Sequence of chain 1.A:
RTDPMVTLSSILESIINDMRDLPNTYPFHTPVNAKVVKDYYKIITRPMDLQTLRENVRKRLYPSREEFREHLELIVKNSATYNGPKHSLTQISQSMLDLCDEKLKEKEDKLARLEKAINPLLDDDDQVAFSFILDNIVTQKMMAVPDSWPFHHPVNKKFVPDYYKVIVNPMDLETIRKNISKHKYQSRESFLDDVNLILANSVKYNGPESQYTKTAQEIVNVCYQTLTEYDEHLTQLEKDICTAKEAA

Binding-site contacts:
Ligand atom C15 contacts residue PRO161 of chain 1.A at 3.5 Å (hydrophobic).
Ligand atom C15 contacts residue VAL162 of chain 1.A at 4.0 Å (hydrophobic).
Ligand atom C16 contacts residue PRO157 of chain 1.A at 3.8 Å (hydrophobic).
Ligand atom C12 contacts residue TRP156 of chain 1.A at 3.9 Å (hydrophobic).
Ligand atom C13 contacts residue PRO157 of chain 1.A at 3.3 Å (hydrophobic).
Ligand atom C16 contacts residue TRP156 of chain 1.A at 3.6 Å (hydrophobic).
Ligand atom C23 contacts residue TYR219 of chain 1.A at 3.5 Å (hydrophobic).
Ligand atom C06 contacts residue VAL162 of chain 1.A at 3.7 Å (hydrophobic).
Ligand atom C29 contacts residue PHE166 of chain 1.A at 4.0 Å (hydrophobic).
Ligand atom C05 contacts residue PHE158 of chain 1.A at 3.6 Å (hydrophobic).
Ligand atom C13 contacts residue VAL162 of chain 1.A at 3.8 Å (hydrophobic).
Ligand atom N11 contacts residue TRP156 of chain 1.A at 3.6 Å.
Ligand atom C15 contacts residue PRO157 of chain 1.A at 3.5 Å (hydrophobic).
Ligand atom C01 contacts residue TYR212 of chain 1.A at 3.8 Å (hydrophobic).
Ligand atom N18 contacts residue PRO161 of chain 1.A at 3.0 Å (h-bond).
Ligand atom C29 contacts residue VAL167 of chain 1.A at 3.8 Å (hydrophobic).
Ligand atom C08 contacts residue PRO157 of chain 1.A at 3.9 Å (hydrophobic).
Ligand atom C20 contacts residue PHE166 of chain 1.A at 4.0 Å (hydrophobic).
Ligand atom N18 contacts residue ASN163 of chain 1.A at 3.8 Å.
Ligand atom C10 contacts residue TRP156 of chain 1.A at 3.7 Å (hydrophobic).
Ligand atom C23 contacts residue TRP156 of chain 1.A at 4.0 Å (hydrophobic).
Ligand atom C22 contacts residue TRP156 of chain 1.A at 4.1 Å (hydrophobic).
Ligand atom C05 contacts residue PRO157 of chain 1.A at 3.9 Å (hydrophobic).
Ligand atom C15 contacts residue HIS160 of chain 1.A at 3.1 Å.
Ligand atom S17 contacts residue PRO161 of chain 1.A at 4.0 Å.
Ligand atom C10 contacts residue VAL167 of chain 1.A at 3.9 Å (hydrophobic).
Ligand atom N09 contacts residue VAL167 of chain 1.A at 4.0 Å.
Ligand atom C24 contacts residue TYR219 of chain 1.A at 3.3 Å (hydrophobic).
Ligand atom O19 contacts residue VAL162 of chain 1.A at 3.6 Å.
Ligand atom C03 contacts residue ASN213 of chain 1.A at 3.3 Å.
Ligand atom S17 contacts residue ASN163 of chain 1.A at 3.8 Å.
Ligand atom C03 contacts residue TYR219 of chain 1.A at 3.6 Å (hydrophobic).
Ligand atom C21 contacts residue VAL167 of chain 1.A at 3.9 Å (hydrophobic).
Ligand atom C05 contacts residue ASN213 of chain 1.A at 4.0 Å.
Ligand atom O19 contacts residue ASN163 of chain 1.A at 2.8 Å (h-bond).
Ligand atom C21 contacts residue TRP156 of chain 1.A at 4.1 Å (hydrophobic).
Ligand atom C28 contacts residue PHE166 of chain 1.A at 4.0 Å (hydrophobic).
Ligand atom O04 contacts residue ASN213 of chain 1.A at 2.9 Å (h-bond).
Ligand atom N07 contacts residue PRO157 of chain 1.A at 3.6 Å.
Ligand atom C06 contacts residue PRO157 of chain 1.A at 3.5 Å (hydrophobic).

This protein binds this small molecule.
Small molecule (SMILES): C[C@@H]1COCCN1c1cc(C2([S@](C)(N)O)CC2)nc(-c2ccnc3[nH]ccc23)n1